Binding-site contacts:
Ligand atom C3 contacts residue TYR39 of chain 1.A at 3.9 Å (hydrophobic).
Ligand atom O14 contacts residue HIS35 of chain 1.A at 2.8 Å (h-bond).
Ligand atom C18 contacts residue TRP129 of chain 1.A at 3.9 Å (hydrophobic).
Ligand atom O32 contacts residue PHE114 of chain 1.A at 4.0 Å.
Ligand atom C5 contacts residue PHE114 of chain 1.A at 3.9 Å (hydrophobic).
Ligand atom C6 contacts residue LEU127 of chain 1.A at 4.0 Å (hydrophobic).
Ligand atom C16 contacts residue HIS35 of chain 1.A at 4.1 Å.
Ligand atom C1 contacts residue GLY97 of chain 1.A at 3.8 Å.
Ligand atom C23 contacts residue ARG58 of chain 1.A at 4.0 Å.
Ligand atom C16 contacts residue ARG58 of chain 1.A at 4.0 Å.
Ligand atom C21 contacts residue GLN28 of chain 1.A at 3.8 Å.
Ligand atom C12 contacts residue HIS86 of chain 1.A at 3.3 Å.
Ligand atom O21 contacts residue GLN28 of chain 1.A at 3.6 Å.
Ligand atom C14 contacts residue HIS35 of chain 1.A at 4.0 Å.
Ligand atom C15 contacts residue HIS35 of chain 1.A at 3.9 Å.
Ligand atom C4 contacts residue TYR39 of chain 1.A at 3.2 Å (hydrophobic).
Ligand atom C22 contacts residue HIS86 of chain 1.A at 4.1 Å.
Ligand atom O23 contacts residue LEU131 of chain 1.A at 3.7 Å.
Ligand atom C1 contacts residue GLU96 of chain 1.A at 4.0 Å.
Ligand atom C21 contacts residue TRP129 of chain 1.A at 4.0 Å (hydrophobic).
Ligand atom O14 contacts residue TRP129 of chain 1.A at 3.5 Å.
Ligand atom C15 contacts residue TYR39 of chain 1.A at 3.8 Å (hydrophobic).
Ligand atom C21 contacts residue ARG58 of chain 1.A at 3.9 Å.
Ligand atom O21 contacts residue TRP129 of chain 1.A at 3.9 Å.
Ligand atom O21 contacts residue ARG58 of chain 1.A at 4.0 Å.
Ligand atom O23 contacts residue TYR47 of chain 1.A at 2.7 Å (h-bond).
Ligand atom C20 contacts residue ARG58 of chain 1.A at 3.8 Å.
Ligand atom C11 contacts residue HIS86 of chain 1.A at 3.8 Å.
Ligand atom C19 contacts residue PHE99 of chain 1.A at 4.1 Å (hydrophobic).
Ligand atom O23 contacts residue ALA45 of chain 1.A at 3.7 Å.
Ligand atom C8 contacts residue TRP129 of chain 1.A at 4.0 Å (hydrophobic).
Ligand atom C7 contacts residue TRP129 of chain 1.A at 3.9 Å (hydrophobic).
Ligand atom O21 contacts residue LEU131 of chain 1.A at 4.0 Å.
Ligand atom C23 contacts residue TYR47 of chain 1.A at 3.7 Å (hydrophobic).
Ligand atom C19 contacts residue PHE114 of chain 1.A at 4.0 Å (hydrophobic).
Ligand atom C6 contacts residue PHE114 of chain 1.A at 3.5 Å (hydrophobic).
Ligand atom C22 contacts residue ARG58 of chain 1.A at 3.8 Å.
Ligand atom C16 contacts residue TYR88 of chain 1.A at 4.0 Å (hydrophobic).
Ligand atom C18 contacts residue PHE99 of chain 1.A at 4.1 Å (hydrophobic).
Ligand atom C18 contacts residue HIS86 of chain 1.A at 3.9 Å.

Sequence of chain 1.A:
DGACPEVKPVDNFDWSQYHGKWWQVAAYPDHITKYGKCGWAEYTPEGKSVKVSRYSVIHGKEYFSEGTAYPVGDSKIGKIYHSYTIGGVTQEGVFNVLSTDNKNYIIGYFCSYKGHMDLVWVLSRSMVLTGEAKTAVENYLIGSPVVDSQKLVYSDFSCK

The small molecule below binds the protein below.
Small molecule (SMILES): C[C@]12CC[C@H](O)C[C@H]1CC[C@@H]1[C@@H]2CC[C@]2(C)[C@@H](C3=CC(=O)OC3)CC[C@]12O